Binding-site contacts:
Ligand atom CA contacts residue THR182 of chain 1.A at 4.0 Å.
Ligand atom O1P contacts residue GLY110 of chain 1.A at 4.1 Å.
Ligand atom OXT contacts residue GLY53 of chain 1.A at 4.2 Å.
Ligand atom O2P contacts residue PHE58 of chain 1.A at 4.2 Å.
Ligand atom P contacts residue LYS158 of chain 1.A at 2.8 Å.
Ligand atom CA contacts residue GLY53 of chain 1.A at 4.4 Å.
Ligand atom O contacts residue GLY180 of chain 1.A at 4.4 Å.
Ligand atom O contacts residue THR182 of chain 1.A at 3.0 Å (h-bond).
Ligand atom CB contacts residue LYS158 of chain 1.A at 3.7 Å.
Ligand atom C contacts residue GLY53 of chain 1.A at 3.8 Å.
Ligand atom N contacts residue ALA51 of chain 1.A at 4.4 Å.
Ligand atom OG contacts residue LYS158 of chain 1.A at 3.4 Å (salt-bridge).
Ligand atom P contacts residue SER109 of chain 1.A at 4.4 Å.
Ligand atom O1P contacts residue LYS158 of chain 1.A at 1.3 Å (salt-bridge).
Ligand atom O1P contacts residue THR182 of chain 1.A at 4.2 Å.
Ligand atom O2P contacts residue GLY110 of chain 1.A at 2.9 Å (h-bond).
Ligand atom O1P contacts residue ASP20 of chain 1.A at 2.6 Å (salt-bridge).
Ligand atom CB contacts residue PHE58 of chain 1.A at 4.4 Å (hydrophobic).
Ligand atom O contacts residue GLY53 of chain 1.A at 3.6 Å.
Ligand atom P contacts residue ASP20 of chain 1.A at 3.7 Å.
Ligand atom O3P contacts residue LYS158 of chain 1.A at 4.0 Å.
Ligand atom O3P contacts residue GLY111 of chain 1.A at 3.8 Å.
Ligand atom OG contacts residue THR182 of chain 1.A at 4.3 Å.
Ligand atom CA contacts residue MET52 of chain 1.A at 3.6 Å (hydrophobic).
Ligand atom N contacts residue MET52 of chain 1.A at 3.6 Å (h-bond).
Ligand atom N contacts residue PHE58 of chain 1.A at 4.0 Å.
Ligand atom C contacts residue THR182 of chain 1.A at 3.9 Å.
Ligand atom O2P contacts residue LYS158 of chain 1.A at 3.4 Å.
Ligand atom CB contacts residue THR182 of chain 1.A at 3.5 Å.
Ligand atom O3P contacts residue ASP22 of chain 1.A at 3.8 Å.
Ligand atom O3P contacts residue SER109 of chain 1.A at 3.5 Å (h-bond).
Ligand atom C contacts residue MET52 of chain 1.A at 2.6 Å (hydrophobic).
Ligand atom P contacts residue GLY110 of chain 1.A at 3.4 Å.
Ligand atom O2P contacts residue SER109 of chain 1.A at 4.1 Å.
Ligand atom OG contacts residue ASP20 of chain 1.A at 4.3 Å.
Ligand atom O3P contacts residue GLY110 of chain 1.A at 2.8 Å (h-bond).
Ligand atom OXT contacts residue MET52 of chain 1.A at 1.5 Å (h-bond).
Ligand atom O3P contacts residue ASP20 of chain 1.A at 3.8 Å.
Ligand atom O contacts residue MET52 of chain 1.A at 3.3 Å (h-bond).
Ligand atom O1P contacts residue ASP183 of chain 1.A at 3.8 Å.

Sequence of chain 1.A:
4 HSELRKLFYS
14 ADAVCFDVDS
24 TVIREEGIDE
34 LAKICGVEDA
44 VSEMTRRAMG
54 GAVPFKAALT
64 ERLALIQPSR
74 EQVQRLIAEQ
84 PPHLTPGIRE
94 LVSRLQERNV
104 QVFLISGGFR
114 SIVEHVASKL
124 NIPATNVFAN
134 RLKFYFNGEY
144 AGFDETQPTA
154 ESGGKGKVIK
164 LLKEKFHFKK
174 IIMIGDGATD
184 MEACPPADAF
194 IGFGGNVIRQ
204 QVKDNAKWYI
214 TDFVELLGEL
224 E

The small molecule below binds the protein below.
Small molecule (SMILES): N[C@@H](COP(=O)(O)O)C(=O)O